Sequence of chain 1.A:
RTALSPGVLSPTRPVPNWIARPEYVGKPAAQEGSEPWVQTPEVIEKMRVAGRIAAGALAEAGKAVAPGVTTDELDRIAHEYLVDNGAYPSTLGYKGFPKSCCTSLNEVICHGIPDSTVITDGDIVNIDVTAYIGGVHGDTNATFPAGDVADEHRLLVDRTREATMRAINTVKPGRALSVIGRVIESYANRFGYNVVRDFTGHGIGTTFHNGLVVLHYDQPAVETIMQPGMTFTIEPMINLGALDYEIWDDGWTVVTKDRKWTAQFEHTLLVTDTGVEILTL

Binding-site contacts:
Ligand atom C contacts residue HIS218 of chain 1.A at 4.0 Å.
Ligand atom O contacts residue HIS211 of chain 1.A at 3.4 Å (h-bond).
Ligand atom O contacts residue PHE217 of chain 1.A at 3.8 Å.
Ligand atom CB contacts residue ASP137 of chain 1.A at 3.7 Å.
Ligand atom OXT contacts residue CO1 of chain 1.C at 2.1 Å.
Ligand atom O contacts residue CO1 of chain 1.B at 3.1 Å.
Ligand atom O contacts residue ASP148 of chain 1.A at 3.6 Å.
Ligand atom N contacts residue THR139 of chain 1.A at 2.8 Å (h-bond).
Ligand atom CA contacts residue ASP148 of chain 1.A at 3.8 Å.
Ligand atom C contacts residue GLU244 of chain 1.A at 4.0 Å.
Ligand atom N contacts residue PHE217 of chain 1.A at 3.5 Å.
Ligand atom OXT contacts residue ASP148 of chain 1.A at 3.0 Å (salt-bridge).
Ligand atom N contacts residue ASP137 of chain 1.A at 3.0 Å (salt-bridge).
Ligand atom SD contacts residue TYR103 of chain 1.A at 3.9 Å.
Ligand atom CG contacts residue HIS120 of chain 1.A at 3.4 Å.
Ligand atom S2 contacts residue TYR103 of chain 1.A at 3.7 Å.
Ligand atom C contacts residue CO1 of chain 1.B at 2.7 Å.
Ligand atom OXT contacts residue GLU275 of chain 1.A at 3.0 Å (salt-bridge).
Ligand atom C contacts residue CO1 of chain 1.C at 2.7 Å.
Ligand atom N contacts residue CO1 of chain 1.C at 2.3 Å.
Ligand atom C contacts residue ASP148 of chain 1.A at 3.3 Å.
Ligand atom C1 contacts residue CYS111 of chain 1.A at 3.9 Å (hydrophobic).
Ligand atom OXT contacts residue GLU244 of chain 1.A at 3.1 Å (salt-bridge).
Ligand atom CB contacts residue CO1 of chain 1.C at 4.0 Å.
Ligand atom C1 contacts residue TRP261 of chain 1.A at 3.6 Å (hydrophobic).
Ligand atom O contacts residue HIS218 of chain 1.A at 2.7 Å (h-bond).
Ligand atom S2 contacts residue PHE217 of chain 1.A at 4.0 Å.
Ligand atom OXT contacts residue HIS211 of chain 1.A at 3.6 Å (h-bond).
Ligand atom CA contacts residue ASP137 of chain 1.A at 2.9 Å.
Ligand atom SD contacts residue HIS218 of chain 1.A at 3.7 Å.
Ligand atom OXT contacts residue ASP137 of chain 1.A at 3.3 Å (salt-bridge).
Ligand atom CA contacts residue CO1 of chain 1.C at 2.5 Å.
Ligand atom O contacts residue CO1 of chain 1.C at 3.9 Å.
Ligand atom S2 contacts residue THR100 of chain 1.A at 3.7 Å.
Ligand atom CA contacts residue CO1 of chain 1.B at 4.0 Å.
Ligand atom OXT contacts residue CO1 of chain 1.B at 1.9 Å.
Ligand atom C1 contacts residue PHE106 of chain 1.A at 3.6 Å (hydrophobic).
Ligand atom C contacts residue HIS211 of chain 1.A at 3.8 Å.
Ligand atom N contacts residue ASP148 of chain 1.A at 2.9 Å (salt-bridge).
Ligand atom C contacts residue ASP137 of chain 1.A at 3.6 Å.

This protein binds this small molecule.
Small molecule (SMILES): CSSCC[C@H](N)C(=O)O